Binding-site contacts:
Ligand atom N2 contacts residue NAG1 of chain 1.G at 2.5 Å.
Ligand atom CA contacts residue NAG1 of chain 1.G at 3.5 Å.
Ligand atom N contacts residue NAG1 of chain 1.G at 3.5 Å.
Ligand atom C contacts residue NAG1 of chain 1.G at 2.4 Å.
Ligand atom NT contacts residue NAG1 of chain 1.G at 1.4 Å.

The protein below binds the small molecule below.
Small molecule (SMILES): OCc1cn[nH]n1